Binding-site contacts:
Ligand atom C2 contacts residue ASN658 of chain 1.B at 2.6 Å.
Ligand atom C8 contacts residue ASN658 of chain 1.B at 3.9 Å.
Ligand atom C2 contacts residue ASN634 of chain 1.B at 3.9 Å.
Ligand atom C1 contacts residue LEU661 of chain 1.B at 3.8 Å (hydrophobic).
Ligand atom C5 contacts residue ASN634 of chain 1.B at 3.7 Å.
Ligand atom C1 contacts residue ASN634 of chain 1.B at 2.9 Å.
Ligand atom C5 contacts residue ASN658 of chain 1.B at 3.6 Å.
Ligand atom O5 contacts residue ASN634 of chain 1.B at 2.4 Å (h-bond).
Ligand atom O7 contacts residue PHE656 of chain 1.B at 3.6 Å.
Ligand atom C7 contacts residue THR660 of chain 1.B at 4.4 Å.
Ligand atom C4 contacts residue ASN658 of chain 1.B at 4.3 Å.
Ligand atom O6 contacts residue LEU638 of chain 1.B at 3.9 Å.
Ligand atom C1 contacts residue ASN658 of chain 1.B at 1.4 Å.
Ligand atom O6 contacts residue ASN634 of chain 1.B at 4.1 Å.
Ligand atom N2 contacts residue ASN658 of chain 1.B at 3.1 Å (h-bond).
Ligand atom C1 contacts residue THR660 of chain 1.B at 3.2 Å.
Ligand atom N2 contacts residue THR660 of chain 1.B at 3.6 Å (h-bond).
Ligand atom O5 contacts residue LEU661 of chain 1.B at 3.9 Å.
Ligand atom C3 contacts residue ASN658 of chain 1.B at 3.9 Å.
Ligand atom C5 contacts residue LEU661 of chain 1.B at 4.4 Å (hydrophobic).
Ligand atom O5 contacts residue ASN658 of chain 1.B at 2.3 Å (h-bond).
Ligand atom O7 contacts residue ASN658 of chain 1.B at 3.7 Å.
Ligand atom C8 contacts residue PHE656 of chain 1.B at 4.4 Å (hydrophobic).
Ligand atom O5 contacts residue THR660 of chain 1.B at 4.4 Å.
Ligand atom C7 contacts residue ASN658 of chain 1.B at 3.5 Å.
Ligand atom C7 contacts residue PHE656 of chain 1.B at 4.2 Å (hydrophobic).
Ligand atom C2 contacts residue THR660 of chain 1.B at 4.0 Å.
Ligand atom C6 contacts residue ASN634 of chain 1.B at 4.0 Å.

Sequence of chain 1.B:
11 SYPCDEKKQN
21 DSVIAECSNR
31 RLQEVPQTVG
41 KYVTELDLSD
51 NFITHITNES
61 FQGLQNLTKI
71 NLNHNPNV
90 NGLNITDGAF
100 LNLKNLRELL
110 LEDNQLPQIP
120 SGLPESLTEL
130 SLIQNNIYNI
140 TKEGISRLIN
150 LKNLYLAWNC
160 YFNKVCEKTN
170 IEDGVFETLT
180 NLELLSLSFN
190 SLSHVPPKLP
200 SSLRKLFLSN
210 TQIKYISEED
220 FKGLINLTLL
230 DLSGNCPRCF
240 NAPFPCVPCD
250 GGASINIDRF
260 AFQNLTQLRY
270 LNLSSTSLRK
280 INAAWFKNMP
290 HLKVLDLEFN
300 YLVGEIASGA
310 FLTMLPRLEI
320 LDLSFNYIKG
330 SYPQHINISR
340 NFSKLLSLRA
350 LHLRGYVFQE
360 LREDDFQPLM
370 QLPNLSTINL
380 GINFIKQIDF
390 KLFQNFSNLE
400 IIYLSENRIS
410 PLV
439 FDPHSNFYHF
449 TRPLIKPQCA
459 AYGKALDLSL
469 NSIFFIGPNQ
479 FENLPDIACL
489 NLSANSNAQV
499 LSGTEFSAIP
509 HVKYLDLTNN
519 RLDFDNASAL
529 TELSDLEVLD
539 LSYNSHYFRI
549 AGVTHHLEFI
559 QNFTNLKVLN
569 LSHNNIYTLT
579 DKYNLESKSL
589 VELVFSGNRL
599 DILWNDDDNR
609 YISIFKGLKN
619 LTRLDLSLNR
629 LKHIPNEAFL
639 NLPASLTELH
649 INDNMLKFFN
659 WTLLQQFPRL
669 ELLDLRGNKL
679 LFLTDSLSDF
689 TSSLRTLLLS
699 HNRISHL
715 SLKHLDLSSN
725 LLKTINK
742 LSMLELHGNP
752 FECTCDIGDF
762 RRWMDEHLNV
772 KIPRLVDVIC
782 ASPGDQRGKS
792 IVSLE

The protein below binds the small molecule below.
Small molecule (SMILES): CC(=O)N[C@@H]1[C@@H](O)[C@H](O)[C@@H](CO)O[C@H]1O